The small molecule below binds the protein below.
Small molecule (SMILES): C=C/C=C/CCO[C@@H]1O[C@H](CO)[C@H](O)[C@H](N)[C@H]1O[C@@H]1O[C@@H](C)[C@@H](O)[C@@H](O)[C@@H]1O

Sequence of chain 1.A:
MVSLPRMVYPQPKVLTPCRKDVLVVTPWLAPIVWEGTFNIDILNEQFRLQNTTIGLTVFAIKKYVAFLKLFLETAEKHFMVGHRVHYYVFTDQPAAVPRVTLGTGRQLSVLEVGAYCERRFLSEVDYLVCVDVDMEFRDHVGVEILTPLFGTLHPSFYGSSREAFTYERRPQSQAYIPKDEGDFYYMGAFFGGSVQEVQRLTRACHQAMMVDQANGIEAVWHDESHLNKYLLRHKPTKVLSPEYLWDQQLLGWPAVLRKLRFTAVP

Binding-site contacts:
Ligand atom O6 contacts residue PHE174 of chain 1.A at 3.4 Å.
Ligand atom C6' contacts residue PRO172 of chain 1.A at 3.5 Å (hydrophobic).
Ligand atom O4 contacts residue GLU241 of chain 1.A at 2.7 Å (salt-bridge).
Ligand atom C5 contacts residue TRP238 of chain 1.A at 3.7 Å (hydrophobic).
Ligand atom C4 contacts residue HIS171 of chain 1.A at 4.0 Å.
Ligand atom C3' contacts residue SER173 of chain 1.A at 4.0 Å.
Ligand atom C3 contacts residue TRP238 of chain 1.A at 3.7 Å (hydrophobic).
Ligand atom C6 contacts residue ASP264 of chain 1.A at 3.7 Å.
Ligand atom C6 contacts residue HIS171 of chain 1.A at 3.9 Å.
Ligand atom N3 contacts residue UDP1 of chain 1.G at 2.6 Å (h-bond).
Ligand atom C6 contacts residue TRP238 of chain 1.A at 3.5 Å (hydrophobic).
Ligand atom O2 contacts residue UDP1 of chain 1.G at 2.9 Å (h-bond).
Ligand atom C5' contacts residue MET204 of chain 1.A at 3.7 Å (hydrophobic).
Ligand atom C4' contacts residue PRO172 of chain 1.A at 3.7 Å (hydrophobic).
Ligand atom C3 contacts residue UDP1 of chain 1.G at 3.9 Å.
Ligand atom C3 contacts residue UDP1 of chain 1.G at 3.8 Å.
Ligand atom C6 contacts residue GLU241 of chain 1.A at 3.7 Å.
Ligand atom O6 contacts residue THR183 of chain 1.A at 2.9 Å (h-bond).
Ligand atom C1' contacts residue SER173 of chain 1.A at 4.0 Å.
Ligand atom C4' contacts residue HIS171 of chain 1.A at 4.0 Å.
Ligand atom O4 contacts residue HIS171 of chain 1.A at 3.1 Å.
Ligand atom C6 contacts residue THR183 of chain 1.A at 3.4 Å.
Ligand atom C1 contacts residue UDP1 of chain 1.G at 2.9 Å.
Ligand atom C6' contacts residue ASP264 of chain 1.A at 3.7 Å.
Ligand atom O1 contacts residue SER173 of chain 1.A at 4.0 Å.
Ligand atom O5 contacts residue UDP1 of chain 1.G at 3.9 Å.
Ligand atom O1 contacts residue HIS171 of chain 1.A at 3.3 Å (h-bond).
Ligand atom O5 contacts residue HIS171 of chain 1.A at 3.0 Å.
Ligand atom O3 contacts residue UDP1 of chain 1.G at 3.9 Å.
Ligand atom C2' contacts residue SER173 of chain 1.A at 3.0 Å.
Ligand atom C5 contacts residue HIS171 of chain 1.A at 3.8 Å.
Ligand atom C6' contacts residue TRP263 of chain 1.A at 3.8 Å (hydrophobic).
Ligand atom O4 contacts residue UDP1 of chain 1.G at 3.4 Å (h-bond).
Ligand atom C4 contacts residue GLU241 of chain 1.A at 3.5 Å.
Ligand atom O6 contacts residue TRP238 of chain 1.A at 3.5 Å (h-bond).
Ligand atom C2 contacts residue UDP1 of chain 1.G at 2.8 Å.
Ligand atom C1 contacts residue HIS171 of chain 1.A at 3.8 Å.
Ligand atom C4 contacts residue TRP238 of chain 1.A at 3.6 Å (hydrophobic).
Ligand atom O2 contacts residue UDP1 of chain 1.G at 3.9 Å.
Ligand atom C4' contacts residue MET204 of chain 1.A at 3.9 Å (hydrophobic).